This protein binds this small molecule.
Small molecule (SMILES): CC(=O)N[C@@H]1[C@@H](O)[C@H](O)[C@@H](CO)O[C@H]1O

Sequence of chain 1.B:
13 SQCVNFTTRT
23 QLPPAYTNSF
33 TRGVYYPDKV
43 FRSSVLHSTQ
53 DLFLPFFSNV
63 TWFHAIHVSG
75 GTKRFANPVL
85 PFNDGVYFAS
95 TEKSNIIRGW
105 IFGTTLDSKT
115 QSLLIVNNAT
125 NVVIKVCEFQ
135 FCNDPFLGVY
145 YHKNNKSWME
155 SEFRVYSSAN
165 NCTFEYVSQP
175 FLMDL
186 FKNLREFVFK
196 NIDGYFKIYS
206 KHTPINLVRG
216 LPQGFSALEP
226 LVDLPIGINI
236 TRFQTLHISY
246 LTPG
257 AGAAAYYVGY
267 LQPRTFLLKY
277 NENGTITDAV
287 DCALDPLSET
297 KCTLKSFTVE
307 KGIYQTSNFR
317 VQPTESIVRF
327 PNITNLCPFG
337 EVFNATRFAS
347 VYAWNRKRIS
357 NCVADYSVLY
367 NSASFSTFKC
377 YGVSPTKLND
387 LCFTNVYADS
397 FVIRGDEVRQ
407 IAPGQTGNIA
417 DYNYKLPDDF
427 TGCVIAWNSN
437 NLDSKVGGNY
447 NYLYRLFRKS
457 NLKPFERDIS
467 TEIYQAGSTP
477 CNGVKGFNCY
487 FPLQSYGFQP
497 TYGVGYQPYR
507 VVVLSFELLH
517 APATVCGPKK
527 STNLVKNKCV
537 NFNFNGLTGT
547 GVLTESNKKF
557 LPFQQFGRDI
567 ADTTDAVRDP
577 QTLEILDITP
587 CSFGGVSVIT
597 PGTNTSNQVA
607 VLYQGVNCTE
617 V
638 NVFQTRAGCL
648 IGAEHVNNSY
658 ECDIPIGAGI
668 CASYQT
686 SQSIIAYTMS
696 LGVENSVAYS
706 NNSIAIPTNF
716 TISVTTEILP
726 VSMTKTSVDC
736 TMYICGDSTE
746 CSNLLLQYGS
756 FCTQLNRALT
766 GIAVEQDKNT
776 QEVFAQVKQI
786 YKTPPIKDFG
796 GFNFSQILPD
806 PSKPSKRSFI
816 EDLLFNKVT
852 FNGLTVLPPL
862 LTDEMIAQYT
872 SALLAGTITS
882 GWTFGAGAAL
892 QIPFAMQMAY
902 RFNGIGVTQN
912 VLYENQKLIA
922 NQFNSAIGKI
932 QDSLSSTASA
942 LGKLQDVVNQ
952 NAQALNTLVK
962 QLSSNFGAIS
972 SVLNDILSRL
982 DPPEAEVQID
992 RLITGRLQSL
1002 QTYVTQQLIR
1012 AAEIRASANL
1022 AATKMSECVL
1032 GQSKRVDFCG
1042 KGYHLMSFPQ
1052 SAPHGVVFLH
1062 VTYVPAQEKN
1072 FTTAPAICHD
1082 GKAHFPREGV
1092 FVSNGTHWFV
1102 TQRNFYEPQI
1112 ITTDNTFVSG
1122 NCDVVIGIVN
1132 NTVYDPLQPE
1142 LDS

Binding-site contacts:
Ligand atom C1 contacts residue ASN165 of chain 1.B at 1.4 Å.
Ligand atom O5 contacts residue ASN165 of chain 1.B at 2.4 Å (h-bond).
Ligand atom C7 contacts residue GLU132 of chain 1.B at 4.1 Å.
Ligand atom C3 contacts residue ASN165 of chain 1.B at 3.8 Å.
Ligand atom C8 contacts residue GLU132 of chain 1.B at 4.0 Å.
Ligand atom N2 contacts residue GLU132 of chain 1.B at 4.2 Å.
Ligand atom C5 contacts residue ASN165 of chain 1.B at 3.7 Å.
Ligand atom O6 contacts residue ASN165 of chain 1.B at 4.4 Å.
Ligand atom C7 contacts residue ASN165 of chain 1.B at 4.0 Å.
Ligand atom N2 contacts residue ASN165 of chain 1.B at 2.9 Å (h-bond).
Ligand atom C4 contacts residue ASN165 of chain 1.B at 4.3 Å.
Ligand atom C2 contacts residue ASN165 of chain 1.B at 2.5 Å.